Binding-site contacts:
Ligand atom O contacts residue TRP205 of chain 1.B at 3.4 Å.
Ligand atom N2 contacts residue SER204 of chain 1.B at 2.8 Å (h-bond).
Ligand atom C2 contacts residue HIS41 of chain 1.B at 2.6 Å.
Ligand atom CA2 contacts residue SER185 of chain 1.B at 2.4 Å.
Ligand atom NE contacts residue GLY206 of chain 1.B at 3.5 Å (h-bond).
Ligand atom C1 contacts residue SER204 of chain 1.B at 3.7 Å.
Ligand atom CA2 contacts residue HIS41 of chain 1.B at 3.4 Å.
Ligand atom C2 contacts residue SER185 of chain 1.B at 1.4 Å.
Ligand atom CA1 contacts residue SER204 of chain 1.B at 3.7 Å.
Ligand atom N contacts residue GLY206 of chain 1.B at 2.8 Å (h-bond).
Ligand atom O2 contacts residue GLY183 of chain 1.B at 3.1 Å (h-bond).
Ligand atom CB2 contacts residue SER204 of chain 1.B at 3.6 Å.
Ligand atom C1 contacts residue HIS41 of chain 1.B at 3.5 Å.
Ligand atom CB2 contacts residue SER185 of chain 1.B at 2.6 Å.
Ligand atom CZ1 contacts residue SER180 of chain 1.B at 3.3 Å.
Ligand atom O2 contacts residue HIS41 of chain 1.B at 3.7 Å.
Ligand atom CZ1 contacts residue ASP179 of chain 1.B at 3.6 Å.
Ligand atom CG contacts residue TYR86 of chain 1.B at 3.7 Å (hydrophobic).
Ligand atom C3 contacts residue HIS41 of chain 1.B at 1.5 Å.
Ligand atom CD3 contacts residue TRP205 of chain 1.B at 3.7 Å (hydrophobic).
Ligand atom N2 contacts residue HIS41 of chain 1.B at 3.1 Å (h-bond).
Ligand atom C3 contacts residue SER185 of chain 1.B at 2.5 Å.
Ligand atom CD1 contacts residue GLY206 of chain 1.B at 3.6 Å.
Ligand atom NH2 contacts residue ASP179 of chain 1.B at 3.1 Å (salt-bridge).
Ligand atom NH2 contacts residue GLY216 of chain 1.B at 3.6 Å.
Ligand atom CB2 contacts residue CYS181 of chain 1.B at 3.7 Å (hydrophobic).
Ligand atom CB1 contacts residue HIS41 of chain 1.B at 3.6 Å.
Ligand atom O2 contacts residue SER185 of chain 1.B at 2.3 Å (h-bond).
Ligand atom NH1 contacts residue ASP179 of chain 1.B at 2.8 Å (salt-bridge).
Ligand atom NH2 contacts residue SER180 of chain 1.B at 3.0 Å (h-bond).
Ligand atom CB contacts residue TYR86 of chain 1.B at 3.4 Å (hydrophobic).
Ligand atom NE contacts residue TRP205 of chain 1.B at 3.6 Å.
Ligand atom NH1 contacts residue GLU208 of chain 1.B at 2.9 Å (salt-bridge).
Ligand atom O contacts residue GLY206 of chain 1.B at 3.1 Å (h-bond).
Ligand atom CD2 contacts residue TYR86 of chain 1.B at 3.4 Å (hydrophobic).
Ligand atom NH1 contacts residue SER180 of chain 1.B at 3.6 Å (h-bond).
Ligand atom CA contacts residue GLY206 of chain 1.B at 3.5 Å.
Ligand atom CA2 contacts residue SER204 of chain 1.B at 3.7 Å.
Ligand atom CB contacts residue GLY206 of chain 1.B at 3.4 Å.
Ligand atom N2 contacts residue SER185 of chain 1.B at 3.0 Å (h-bond).

Sequence of chain 1.B:
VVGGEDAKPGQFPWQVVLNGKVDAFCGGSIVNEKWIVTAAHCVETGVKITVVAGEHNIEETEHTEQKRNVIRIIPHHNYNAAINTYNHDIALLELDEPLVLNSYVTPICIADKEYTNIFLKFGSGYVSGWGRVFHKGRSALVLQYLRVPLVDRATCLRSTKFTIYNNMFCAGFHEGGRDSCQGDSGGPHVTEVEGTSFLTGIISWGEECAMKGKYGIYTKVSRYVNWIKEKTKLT

A small-molecule ligand and the protein it binds are described below.
Small molecule (SMILES): NC(=[NH2+])NCCC[C@H](NC(=O)[C@@H]1CCCN1C(=O)[C@H](N)Cc1ccccc1)[C@H](O)CCl